This small molecule binds to this protein.
Small molecule (SMILES): Cc1ccc(C(C)C)cc1

Binding-site contacts:
Ligand atom C9 contacts residue RU1 of chain 11.C at 2.5 Å.
Ligand atom C8 contacts residue HIS173 of chain 11.A at 3.8 Å.
Ligand atom C8 contacts residue RU1 of chain 11.C at 3.5 Å.
Ligand atom C5 contacts residue HIS49 of chain 11.A at 3.8 Å.
Ligand atom C10 contacts residue RU1 of chain 11.C at 2.5 Å.
Ligand atom C3 contacts residue GLU53 of chain 11.A at 3.6 Å.
Ligand atom C4 contacts residue RU1 of chain 11.C at 2.6 Å.
Ligand atom C2 contacts residue HIS173 of chain 11.A at 3.9 Å.
Ligand atom C2 contacts residue GLU53 of chain 11.A at 3.5 Å.
Ligand atom C6 contacts residue RU1 of chain 11.C at 3.6 Å.
Ligand atom C2 contacts residue RU1 of chain 11.C at 2.6 Å.
Ligand atom C3 contacts residue HIS49 of chain 11.A at 4.1 Å.
Ligand atom C3 contacts residue RU1 of chain 11.C at 2.6 Å.
Ligand atom C1 contacts residue RU1 of chain 11.C at 3.6 Å.
Ligand atom C9 contacts residue HIS173 of chain 11.A at 3.5 Å.
Ligand atom C8 contacts residue HIS49 of chain 11.A at 3.3 Å.
Ligand atom C4 contacts residue GLU53 of chain 11.A at 4.2 Å.
Ligand atom C9 contacts residue HIS49 of chain 11.A at 4.2 Å.
Ligand atom C10 contacts residue HIS173 of chain 11.A at 3.4 Å.
Ligand atom C1 contacts residue GLU53 of chain 11.A at 3.6 Å.
Ligand atom C10 contacts residue GLU53 of chain 11.A at 4.0 Å.
Ligand atom C4 contacts residue HIS49 of chain 11.A at 3.7 Å.
Ligand atom C6 contacts residue HIS49 of chain 11.A at 3.9 Å.
Ligand atom C5 contacts residue RU1 of chain 11.C at 2.6 Å.
Ligand atom C5 contacts residue HIS173 of chain 11.A at 4.2 Å.

Sequence of chain 11.A:
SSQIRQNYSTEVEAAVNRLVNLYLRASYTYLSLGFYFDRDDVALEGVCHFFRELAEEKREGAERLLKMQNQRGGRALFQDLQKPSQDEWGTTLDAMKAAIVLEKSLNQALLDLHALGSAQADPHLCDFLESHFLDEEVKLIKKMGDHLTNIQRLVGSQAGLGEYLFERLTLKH